Sequence of chain 1.B:
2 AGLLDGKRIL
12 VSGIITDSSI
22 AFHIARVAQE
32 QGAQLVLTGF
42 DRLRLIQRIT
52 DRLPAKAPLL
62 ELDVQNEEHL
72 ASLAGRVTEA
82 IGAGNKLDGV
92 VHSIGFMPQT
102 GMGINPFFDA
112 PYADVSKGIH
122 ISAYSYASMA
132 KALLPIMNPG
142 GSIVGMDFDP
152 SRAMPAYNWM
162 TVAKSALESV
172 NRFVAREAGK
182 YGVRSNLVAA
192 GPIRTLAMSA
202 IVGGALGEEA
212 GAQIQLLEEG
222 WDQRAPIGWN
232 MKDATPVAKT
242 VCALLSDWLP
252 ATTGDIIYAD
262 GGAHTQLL

Binding-site contacts:
Ligand atom C13 contacts residue MET103 of chain 1.B at 3.7 Å (hydrophobic).
Ligand atom N12 contacts residue MET98 of chain 1.B at 2.8 Å (h-bond).
Ligand atom C21 contacts residue LEU207 of chain 1.B at 3.7 Å (hydrophobic).
Ligand atom S27 contacts residue ALA198 of chain 1.B at 3.7 Å.
Ligand atom C24 contacts residue MET103 of chain 1.B at 3.5 Å (hydrophobic).
Ligand atom C19 contacts residue LEU207 of chain 1.B at 3.4 Å (hydrophobic).
Ligand atom C15 contacts residue ALA206 of chain 1.B at 3.6 Å (hydrophobic).
Ligand atom C23 contacts residue MET103 of chain 1.B at 3.4 Å (hydrophobic).
Ligand atom N05 contacts residue MET199 of chain 1.B at 3.4 Å.
Ligand atom S27 contacts residue MET103 of chain 1.B at 3.7 Å.
Ligand atom C23 contacts residue TYR158 of chain 1.B at 3.6 Å (hydrophobic).
Ligand atom N10 contacts residue MET98 of chain 1.B at 3.1 Å (h-bond).
Ligand atom C13 contacts residue MET98 of chain 1.B at 3.4 Å (hydrophobic).
Ligand atom N09 contacts residue MET161 of chain 1.B at 3.7 Å.
Ligand atom F20 contacts residue GLY104 of chain 1.B at 3.2 Å.
Ligand atom N28 contacts residue NAD1 of chain 1.H at 2.9 Å (h-bond).
Ligand atom C17 contacts residue ALA198 of chain 1.B at 3.7 Å (hydrophobic).
Ligand atom C21 contacts residue ALA157 of chain 1.B at 3.5 Å (hydrophobic).
Ligand atom N05 contacts residue THR196 of chain 1.B at 3.5 Å (h-bond).
Ligand atom N28 contacts residue MET161 of chain 1.B at 3.5 Å.
Ligand atom N09 contacts residue PHE97 of chain 1.B at 3.3 Å.
Ligand atom C03 contacts residue NAD1 of chain 1.H at 3.5 Å.
Ligand atom C08 contacts residue MET161 of chain 1.B at 3.7 Å (hydrophobic).
Ligand atom C22 contacts residue ILE215 of chain 1.B at 3.4 Å (hydrophobic).
Ligand atom C01 contacts residue PHE149 of chain 1.B at 3.7 Å (hydrophobic).
Ligand atom CL1 contacts residue ALA198 of chain 1.B at 3.7 Å.
Ligand atom F20 contacts residue LEU207 of chain 1.B at 3.6 Å.
Ligand atom N06 contacts residue NAD1 of chain 1.H at 3.7 Å.
Ligand atom C02 contacts residue NAD1 of chain 1.H at 3.7 Å.
Ligand atom N10 contacts residue PHE97 of chain 1.B at 3.3 Å.
Ligand atom C14 contacts residue MET103 of chain 1.B at 3.5 Å (hydrophobic).
Ligand atom C14 contacts residue MET98 of chain 1.B at 3.5 Å (hydrophobic).
Ligand atom C17 contacts residue ALA206 of chain 1.B at 3.5 Å (hydrophobic).
Ligand atom C15 contacts residue MET103 of chain 1.B at 3.2 Å (hydrophobic).
Ligand atom N09 contacts residue GLY96 of chain 1.B at 3.3 Å (h-bond).
Ligand atom C11 contacts residue MET98 of chain 1.B at 3.6 Å (hydrophobic).
Ligand atom CL1 contacts residue MET199 of chain 1.B at 3.4 Å.
Ligand atom C18 contacts residue LEU207 of chain 1.B at 3.7 Å (hydrophobic).
Ligand atom N26 contacts residue ALA198 of chain 1.B at 3.5 Å.
Ligand atom N16 contacts residue ALA206 of chain 1.B at 3.6 Å.

The small molecule below binds the protein below.
Small molecule (SMILES): Cc1cc(N)n(Cc2nnc(Nc3ccn(Cc4c(F)cccc4Cl)n3)s2)n1